Sequence of chain 1.B:
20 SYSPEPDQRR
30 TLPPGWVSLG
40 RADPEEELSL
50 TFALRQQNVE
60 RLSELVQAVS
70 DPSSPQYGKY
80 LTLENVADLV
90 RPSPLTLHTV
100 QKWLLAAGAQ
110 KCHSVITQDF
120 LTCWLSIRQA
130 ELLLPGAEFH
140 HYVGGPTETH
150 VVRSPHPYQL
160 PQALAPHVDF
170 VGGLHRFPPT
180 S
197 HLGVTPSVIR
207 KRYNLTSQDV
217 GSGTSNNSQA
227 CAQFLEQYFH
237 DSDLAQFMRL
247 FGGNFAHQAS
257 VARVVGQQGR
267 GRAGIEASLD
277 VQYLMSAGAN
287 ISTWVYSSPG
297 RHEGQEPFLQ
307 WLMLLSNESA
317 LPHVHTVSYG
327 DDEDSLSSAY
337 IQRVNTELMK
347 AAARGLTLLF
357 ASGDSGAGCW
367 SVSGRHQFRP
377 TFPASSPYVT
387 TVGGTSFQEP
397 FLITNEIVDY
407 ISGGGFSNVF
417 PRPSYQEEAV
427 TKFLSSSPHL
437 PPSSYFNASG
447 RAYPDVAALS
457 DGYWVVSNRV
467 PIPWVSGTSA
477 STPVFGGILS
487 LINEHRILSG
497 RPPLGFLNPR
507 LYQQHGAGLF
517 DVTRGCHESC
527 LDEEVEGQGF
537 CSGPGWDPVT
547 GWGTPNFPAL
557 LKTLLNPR

The small molecule below binds the protein below.
Small molecule (SMILES): CC(=O)N[C@@H]1[C@@H](O)[C@H](O)[C@@H](CO)O[C@H]1O

Binding-site contacts:
Ligand atom O5 contacts residue ARG208 of chain 1.B at 3.5 Å (salt-bridge).
Ligand atom C3 contacts residue ASN210 of chain 1.B at 2.5 Å.
Ligand atom C6 contacts residue ARG208 of chain 1.B at 3.7 Å.
Ligand atom C1 contacts residue ASN210 of chain 1.B at 4.1 Å.
Ligand atom C6 contacts residue ASN210 of chain 1.B at 3.2 Å.
Ligand atom O6 contacts residue ASN210 of chain 1.B at 4.5 Å.
Ligand atom C4 contacts residue ARG208 of chain 1.B at 4.2 Å.
Ligand atom C5 contacts residue ASN210 of chain 1.B at 2.5 Å.
Ligand atom O6 contacts residue PHE516 of chain 1.B at 3.6 Å.
Ligand atom O6 contacts residue ASN552 of chain 1.B at 3.9 Å.
Ligand atom O6 contacts residue ARG208 of chain 1.B at 3.7 Å.
Ligand atom C6 contacts residue ASN552 of chain 1.B at 3.3 Å.
Ligand atom C4 contacts residue ASN552 of chain 1.B at 3.5 Å.
Ligand atom O5 contacts residue ASN210 of chain 1.B at 3.7 Å.
Ligand atom C4 contacts residue ASN210 of chain 1.B at 1.3 Å.
Ligand atom C5 contacts residue ARG208 of chain 1.B at 3.4 Å.
Ligand atom O3 contacts residue ASN210 of chain 1.B at 2.9 Å (h-bond).
Ligand atom C1 contacts residue ARG208 of chain 1.B at 4.5 Å.
Ligand atom C2 contacts residue ASN210 of chain 1.B at 3.8 Å.
Ligand atom C5 contacts residue ASN552 of chain 1.B at 3.9 Å.